Sequence of chain 1.C:
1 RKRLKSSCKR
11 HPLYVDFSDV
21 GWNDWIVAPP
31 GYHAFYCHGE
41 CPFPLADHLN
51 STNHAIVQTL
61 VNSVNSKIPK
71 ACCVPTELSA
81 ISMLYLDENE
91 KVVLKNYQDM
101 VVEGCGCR

This protein binds this small molecule.
Small molecule (SMILES): CC(=O)N[C@H]1[C@H](O[C@H]2[C@H](O)[C@@H](NC(C)=O)CO[C@@H]2CO)O[C@H](CO)[C@@H](O[C@@H]2O[C@H](CO)[C@@H](O)[C@H](O[C@H]3O[C@H](CO)[C@@H](O)[C@H](O)[C@@H]3O[C@H]3O[C@H](CO)[C@@H](O)[C@H](O)[C@@H]3O)[C@@H]2O)[C@@H]1O

Binding-site contacts:
Ligand atom O6 contacts residue GLU103 of chain 1.C at 3.8 Å.
Ligand atom C5 contacts residue GLU103 of chain 1.C at 3.8 Å.
Ligand atom C8 contacts residue HIS48 of chain 1.C at 3.8 Å.
Ligand atom C2 contacts residue GLU103 of chain 1.C at 3.7 Å.
Ligand atom C7 contacts residue HIS48 of chain 1.C at 4.1 Å.
Ligand atom O5 contacts residue GLU103 of chain 1.C at 3.2 Å (salt-bridge).
Ligand atom C5 contacts residue GLU103 of chain 1.C at 3.1 Å.
Ligand atom C8 contacts residue CYS8 of chain 1.C at 3.3 Å (hydrophobic).
Ligand atom C6 contacts residue ARG10 of chain 1.C at 3.8 Å.
Ligand atom O5 contacts residue ASN50 of chain 1.C at 2.3 Å (h-bond).
Ligand atom O4 contacts residue GLU103 of chain 1.C at 3.7 Å.
Ligand atom O4 contacts residue GLU103 of chain 1.C at 3.9 Å.
Ligand atom N2 contacts residue CYS105 of chain 1.C at 3.6 Å (h-bond).
Ligand atom C5 contacts residue ASN50 of chain 1.C at 3.6 Å.
Ligand atom C6 contacts residue GLU103 of chain 1.C at 3.2 Å.
Ligand atom C2 contacts residue CYS105 of chain 1.C at 3.8 Å (hydrophobic).
Ligand atom N2 contacts residue HIS48 of chain 1.C at 3.3 Å (h-bond).
Ligand atom O6 contacts residue GLU103 of chain 1.C at 2.5 Å (salt-bridge).
Ligand atom C8 contacts residue CYS105 of chain 1.C at 3.9 Å (hydrophobic).
Ligand atom C1 contacts residue ASN50 of chain 1.C at 1.5 Å.
Ligand atom O7 contacts residue GLY104 of chain 1.C at 3.9 Å.
Ligand atom O6 contacts residue ARG10 of chain 1.C at 2.7 Å (salt-bridge).
Ligand atom C6 contacts residue GLU77 of chain 1.C at 3.3 Å.
Ligand atom O6 contacts residue GLU77 of chain 1.C at 2.9 Å (salt-bridge).
Ligand atom C6 contacts residue GLU103 of chain 1.C at 3.4 Å.
Ligand atom C6 contacts residue ARG10 of chain 1.C at 3.5 Å.
Ligand atom C3 contacts residue ASN50 of chain 1.C at 3.9 Å.
Ligand atom O7 contacts residue CYS105 of chain 1.C at 2.8 Å (h-bond).
Ligand atom C1 contacts residue HIS48 of chain 1.C at 4.0 Å.
Ligand atom C7 contacts residue CYS105 of chain 1.C at 3.2 Å (hydrophobic).
Ligand atom C2 contacts residue ASN50 of chain 1.C at 2.6 Å.
Ligand atom C1 contacts residue CYS105 of chain 1.C at 3.7 Å (hydrophobic).
Ligand atom O6 contacts residue VAL102 of chain 1.C at 4.0 Å.
Ligand atom N2 contacts residue ASN50 of chain 1.C at 2.9 Å (h-bond).
Ligand atom O2 contacts residue GLU103 of chain 1.C at 3.1 Å (salt-bridge).
Ligand atom O6 contacts residue ARG10 of chain 1.C at 3.8 Å.
Ligand atom O6 contacts residue GLY104 of chain 1.C at 3.5 Å.
Ligand atom C1 contacts residue GLU103 of chain 1.C at 3.9 Å.
Ligand atom C7 contacts residue ASN50 of chain 1.C at 3.7 Å.
Ligand atom C6 contacts residue PHE35 of chain 1.C at 3.9 Å (hydrophobic).